Binding-site contacts:
Ligand atom S1G contacts residue LYS159 of chain 2.A at 3.4 Å (salt-bridge).
Ligand atom C2' contacts residue SER117 of chain 2.A at 3.5 Å.
Ligand atom O3A contacts residue GLY44 of chain 2.A at 3.3 Å.
Ligand atom PA contacts residue MG1 of chain 2.D at 3.4 Å.
Ligand atom O1B contacts residue SER161 of chain 2.A at 2.9 Å (h-bond).
Ligand atom C5 contacts residue LEU164 of chain 2.A at 3.5 Å (hydrophobic).
Ligand atom N6 contacts residue LEU164 of chain 2.A at 3.4 Å.
Ligand atom PG contacts residue LYS159 of chain 2.A at 3.4 Å.
Ligand atom O2A contacts residue 3BM1 of chain 2.B at 3.4 Å (h-bond).
Ligand atom PB contacts residue SER161 of chain 2.A at 3.6 Å.
Ligand atom O1A contacts residue 3BM1 of chain 2.B at 2.9 Å (h-bond).
Ligand atom C2 contacts residue MET113 of chain 2.A at 3.3 Å (hydrophobic).
Ligand atom O2B contacts residue SER161 of chain 2.A at 3.5 Å (h-bond).
Ligand atom C6 contacts residue ALA62 of chain 2.A at 3.4 Å (hydrophobic).
Ligand atom C5' contacts residue GLY42 of chain 2.A at 3.6 Å.
Ligand atom O3G contacts residue ASN45 of chain 2.A at 3.2 Å (h-bond).
Ligand atom O2A contacts residue LYS64 of chain 2.A at 2.8 Å (salt-bridge).
Ligand atom O3G contacts residue GLY44 of chain 2.A at 3.1 Å.
Ligand atom O5' contacts residue VAL49 of chain 2.A at 3.7 Å.
Ligand atom O1B contacts residue MG1 of chain 2.D at 2.2 Å.
Ligand atom O2' contacts residue SER117 of chain 2.A at 2.9 Å (h-bond).
Ligand atom N6 contacts residue ALA62 of chain 2.A at 3.4 Å.
Ligand atom O2' contacts residue GLN120 of chain 2.A at 2.7 Å (h-bond).
Ligand atom O2A contacts residue MG1 of chain 2.D at 2.4 Å.
Ligand atom O2G contacts residue LYS159 of chain 2.A at 2.7 Å (salt-bridge).
Ligand atom C5' contacts residue ALA43 of chain 2.A at 3.7 Å (hydrophobic).
Ligand atom O4' contacts residue VAL49 of chain 2.A at 3.7 Å.
Ligand atom O2A contacts residue ASP175 of chain 2.A at 3.0 Å (salt-bridge).
Ligand atom S1G contacts residue ASN45 of chain 2.A at 3.5 Å (h-bond).
Ligand atom O3G contacts residue 3BM1 of chain 2.B at 2.7 Å (h-bond).
Ligand atom O1B contacts residue ASN162 of chain 2.A at 3.4 Å (h-bond).
Ligand atom O1A contacts residue GLY44 of chain 2.A at 3.4 Å (h-bond).
Ligand atom PB contacts residue MG1 of chain 2.D at 3.5 Å.
Ligand atom PA contacts residue 3BM1 of chain 2.B at 3.7 Å.
Ligand atom N1 contacts residue MET113 of chain 2.A at 3.1 Å (h-bond).
Ligand atom N7 contacts residue MET110 of chain 2.A at 3.6 Å.
Ligand atom N6 contacts residue MET110 of chain 2.A at 3.6 Å.
Ligand atom N6 contacts residue GLU111 of chain 2.A at 2.8 Å (salt-bridge).
Ligand atom C6 contacts residue LEU164 of chain 2.A at 3.4 Å (hydrophobic).
Ligand atom O1A contacts residue GLY47 of chain 2.A at 3.6 Å.

The protein below binds the small molecule below.
Small molecule (SMILES): Nc1ncnc2c1ncn2[C@@H]1O[C@H](COP(=O)(O)OP(=O)(O)OP(O)(O)=S)[C@@H](O)[C@H]1O

Sequence of chain 2.A:
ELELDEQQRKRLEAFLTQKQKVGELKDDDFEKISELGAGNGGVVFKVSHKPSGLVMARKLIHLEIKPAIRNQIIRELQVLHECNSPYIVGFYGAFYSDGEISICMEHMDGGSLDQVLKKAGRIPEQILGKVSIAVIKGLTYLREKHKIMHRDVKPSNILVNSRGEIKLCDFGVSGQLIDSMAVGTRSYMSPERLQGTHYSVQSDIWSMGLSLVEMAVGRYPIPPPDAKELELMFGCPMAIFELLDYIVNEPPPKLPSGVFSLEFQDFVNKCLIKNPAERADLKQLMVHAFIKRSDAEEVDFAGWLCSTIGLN